This small molecule binds to this protein.
Small molecule (SMILES): CC(=O)N[C@H]1[C@H](O[C@H]2[C@H](O)[C@@H](NC(C)=O)CO[C@@H]2CO)O[C@H](CO)[C@@H](O)[C@@H]1O

Sequence of chain 1.E:
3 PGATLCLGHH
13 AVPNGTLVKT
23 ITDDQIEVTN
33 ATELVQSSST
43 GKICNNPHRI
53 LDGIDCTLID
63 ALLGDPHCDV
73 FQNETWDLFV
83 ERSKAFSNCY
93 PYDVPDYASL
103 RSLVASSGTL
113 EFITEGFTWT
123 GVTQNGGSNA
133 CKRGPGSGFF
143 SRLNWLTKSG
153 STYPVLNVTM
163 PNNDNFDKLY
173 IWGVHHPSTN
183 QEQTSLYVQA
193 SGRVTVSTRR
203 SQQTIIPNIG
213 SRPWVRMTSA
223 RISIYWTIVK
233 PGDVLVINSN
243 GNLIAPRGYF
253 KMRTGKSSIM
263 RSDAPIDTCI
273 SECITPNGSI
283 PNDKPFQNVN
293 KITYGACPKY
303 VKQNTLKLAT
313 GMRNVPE

Sequence of chain 1.F:
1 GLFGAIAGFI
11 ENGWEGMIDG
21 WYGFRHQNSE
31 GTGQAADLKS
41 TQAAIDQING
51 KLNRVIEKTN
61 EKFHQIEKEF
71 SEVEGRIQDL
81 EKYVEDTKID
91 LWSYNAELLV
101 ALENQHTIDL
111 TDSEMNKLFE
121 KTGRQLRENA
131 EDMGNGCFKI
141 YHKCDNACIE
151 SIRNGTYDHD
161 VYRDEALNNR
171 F

Binding-site contacts:
Ligand atom O7 contacts residue ASN279 of chain 1.E at 3.1 Å (h-bond).
Ligand atom C3 contacts residue ASN279 of chain 1.E at 3.9 Å.
Ligand atom C1 contacts residue VAL291 of chain 1.E at 3.7 Å (hydrophobic).
Ligand atom N2 contacts residue ASN279 of chain 1.E at 3.0 Å (h-bond).
Ligand atom C8 contacts residue ASN279 of chain 1.E at 4.5 Å.
Ligand atom C1 contacts residue ASN279 of chain 1.E at 1.4 Å.
Ligand atom C6 contacts residue ASN292 of chain 1.E at 3.9 Å.
Ligand atom C2 contacts residue ASN279 of chain 1.E at 2.6 Å.
Ligand atom O7 contacts residue GLU69 of chain 1.F at 4.3 Å.
Ligand atom C7 contacts residue ASN279 of chain 1.E at 3.3 Å.
Ligand atom C5 contacts residue ASN279 of chain 1.E at 3.6 Å.
Ligand atom C8 contacts residue VAL291 of chain 1.E at 4.1 Å (hydrophobic).
Ligand atom C7 contacts residue GLU69 of chain 1.F at 4.4 Å.
Ligand atom N2 contacts residue VAL291 of chain 1.E at 3.5 Å (h-bond).
Ligand atom C3 contacts residue VAL291 of chain 1.E at 4.0 Å (hydrophobic).
Ligand atom C8 contacts residue GLU69 of chain 1.F at 3.7 Å.
Ligand atom C4 contacts residue ASN279 of chain 1.E at 4.3 Å.
Ligand atom C5 contacts residue ASN292 of chain 1.E at 3.8 Å.
Ligand atom C1 contacts residue ASN292 of chain 1.E at 4.2 Å.
Ligand atom C7 contacts residue VAL291 of chain 1.E at 4.4 Å (hydrophobic).
Ligand atom O5 contacts residue ASN292 of chain 1.E at 3.9 Å.
Ligand atom C6 contacts residue GLU69 of chain 1.F at 4.3 Å.
Ligand atom C2 contacts residue VAL291 of chain 1.E at 3.9 Å (hydrophobic).
Ligand atom O5 contacts residue ASN279 of chain 1.E at 2.4 Å (h-bond).
Ligand atom C8 contacts residue SER39 of chain 1.E at 3.2 Å.